The protein below binds the small molecule below.
Small molecule (SMILES): Nc1ccn([C@@H]2O[C@H](CO[P](=O)(O)O[C@H]3[C@@H](O)[C@H](n4ccc(=O)[nH]c4=O)O[C@@H]3CO[P](=O)(O)O[C@H]3[C@@H](O)[C@H](n4ccc(=O)[nH]c4=O)O[C@@H]3CO[P](=O)(O)O[C@H]3[C@@H](O)[C@H](n4cnc5c(=O)nc(N)[nH]c54)O[C@@H]3CO[P](=O)(O)O[C@H]3[C@@H](O)[C@H](n4ccc(=O)[nH]c4=O)O[C@@H]3CO[P](=O)(O)O[C@H]3[C@@H](O)[C@H](n4cnc5c(N)ncnc54)O[C@@H]3COP(=O)=O)[C@@H](O[P](=O)(O)OC[C@H]3O[C@@H](n4cnc5c(N)ncnc54)[C@H](O)[C@@H]3O[P](=O)(O)OC[C@H]3O[C@@H](n4cnc5c(N)ncnc54)[C@H](O)[C@@H]3O[P](=O)(O)OC[C@H]3O[C@@H](n4cnc5c(N)ncnc54)[C@H](O)[C@@H]3O)[C@H]2O)c(=O)n1

Binding-site contacts:
Ligand atom O3' contacts residue PRO45 of chain 1.K at 3.1 Å.
Ligand atom O4' contacts residue GLY82 of chain 1.F at 4.4 Å.
Ligand atom C3' contacts residue PRO45 of chain 1.K at 4.4 Å (hydrophobic).

Sequence of chain 1.F:
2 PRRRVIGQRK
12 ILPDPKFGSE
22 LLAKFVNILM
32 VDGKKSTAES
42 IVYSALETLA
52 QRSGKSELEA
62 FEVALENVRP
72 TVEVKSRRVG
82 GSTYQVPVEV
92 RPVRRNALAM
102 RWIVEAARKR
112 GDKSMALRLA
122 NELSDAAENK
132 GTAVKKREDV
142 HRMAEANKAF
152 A

Sequence of chain 1.K:
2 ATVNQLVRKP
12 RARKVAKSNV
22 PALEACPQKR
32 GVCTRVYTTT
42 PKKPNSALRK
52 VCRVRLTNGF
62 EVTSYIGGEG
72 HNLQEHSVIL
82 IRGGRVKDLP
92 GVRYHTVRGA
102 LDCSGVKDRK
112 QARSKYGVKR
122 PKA